Sequence of chain 1.B:
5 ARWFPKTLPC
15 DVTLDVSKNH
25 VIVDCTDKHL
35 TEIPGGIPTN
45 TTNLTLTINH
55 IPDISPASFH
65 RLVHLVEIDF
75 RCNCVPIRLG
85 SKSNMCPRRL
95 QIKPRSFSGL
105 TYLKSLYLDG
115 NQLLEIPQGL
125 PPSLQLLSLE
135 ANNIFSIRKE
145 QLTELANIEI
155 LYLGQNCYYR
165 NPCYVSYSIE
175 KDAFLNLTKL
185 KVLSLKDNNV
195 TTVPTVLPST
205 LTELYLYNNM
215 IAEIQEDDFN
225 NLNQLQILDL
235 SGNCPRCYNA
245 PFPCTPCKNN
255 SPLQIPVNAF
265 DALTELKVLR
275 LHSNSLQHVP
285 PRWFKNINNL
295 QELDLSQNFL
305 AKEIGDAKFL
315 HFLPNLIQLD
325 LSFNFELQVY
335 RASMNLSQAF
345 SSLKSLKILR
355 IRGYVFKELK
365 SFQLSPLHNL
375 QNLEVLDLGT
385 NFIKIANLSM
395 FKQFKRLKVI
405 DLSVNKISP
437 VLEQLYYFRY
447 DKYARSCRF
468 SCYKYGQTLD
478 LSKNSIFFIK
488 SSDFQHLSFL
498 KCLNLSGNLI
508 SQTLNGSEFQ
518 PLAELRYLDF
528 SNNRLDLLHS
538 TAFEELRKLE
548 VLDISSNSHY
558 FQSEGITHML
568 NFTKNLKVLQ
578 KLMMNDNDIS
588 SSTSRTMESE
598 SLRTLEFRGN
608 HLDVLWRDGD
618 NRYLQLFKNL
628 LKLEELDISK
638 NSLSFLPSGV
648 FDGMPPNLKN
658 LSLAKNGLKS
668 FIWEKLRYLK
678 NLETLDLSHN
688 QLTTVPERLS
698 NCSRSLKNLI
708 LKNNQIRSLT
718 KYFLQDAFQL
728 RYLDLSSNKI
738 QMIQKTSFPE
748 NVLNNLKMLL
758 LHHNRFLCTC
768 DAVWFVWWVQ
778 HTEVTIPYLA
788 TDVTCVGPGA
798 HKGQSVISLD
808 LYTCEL

This small molecule binds to this protein.
Small molecule (SMILES): CC(=O)N[C@@H]1[C@@H](O)[C@H](O)[C@@H](CO)O[C@H]1O

Binding-site contacts:
Ligand atom O6 contacts residue THR681 of chain 1.B at 3.7 Å.
Ligand atom C8 contacts residue GLU631 of chain 1.B at 3.6 Å.
Ligand atom C1 contacts residue THR681 of chain 1.B at 4.3 Å.
Ligand atom C3 contacts residue ASN657 of chain 1.B at 3.8 Å.
Ligand atom O6 contacts residue ASN705 of chain 1.B at 4.2 Å.
Ligand atom C4 contacts residue ASN657 of chain 1.B at 4.2 Å.
Ligand atom C2 contacts residue ASN657 of chain 1.B at 2.5 Å.
Ligand atom C5 contacts residue ASN657 of chain 1.B at 3.6 Å.
Ligand atom C2 contacts residue GLU632 of chain 1.B at 4.2 Å.
Ligand atom C1 contacts residue GLU632 of chain 1.B at 4.5 Å.
Ligand atom C7 contacts residue GLU632 of chain 1.B at 3.6 Å.
Ligand atom C1 contacts residue ASN657 of chain 1.B at 1.4 Å.
Ligand atom N2 contacts residue ASN657 of chain 1.B at 3.0 Å (h-bond).
Ligand atom O7 contacts residue ASN657 of chain 1.B at 3.7 Å.
Ligand atom O5 contacts residue ASN657 of chain 1.B at 2.4 Å (h-bond).
Ligand atom C5 contacts residue THR681 of chain 1.B at 4.3 Å.
Ligand atom C7 contacts residue ASN657 of chain 1.B at 3.5 Å.
Ligand atom N2 contacts residue GLU632 of chain 1.B at 4.3 Å.
Ligand atom O7 contacts residue GLU632 of chain 1.B at 2.6 Å (salt-bridge).
Ligand atom O5 contacts residue THR681 of chain 1.B at 4.0 Å.